Sequence of chain 1.C:
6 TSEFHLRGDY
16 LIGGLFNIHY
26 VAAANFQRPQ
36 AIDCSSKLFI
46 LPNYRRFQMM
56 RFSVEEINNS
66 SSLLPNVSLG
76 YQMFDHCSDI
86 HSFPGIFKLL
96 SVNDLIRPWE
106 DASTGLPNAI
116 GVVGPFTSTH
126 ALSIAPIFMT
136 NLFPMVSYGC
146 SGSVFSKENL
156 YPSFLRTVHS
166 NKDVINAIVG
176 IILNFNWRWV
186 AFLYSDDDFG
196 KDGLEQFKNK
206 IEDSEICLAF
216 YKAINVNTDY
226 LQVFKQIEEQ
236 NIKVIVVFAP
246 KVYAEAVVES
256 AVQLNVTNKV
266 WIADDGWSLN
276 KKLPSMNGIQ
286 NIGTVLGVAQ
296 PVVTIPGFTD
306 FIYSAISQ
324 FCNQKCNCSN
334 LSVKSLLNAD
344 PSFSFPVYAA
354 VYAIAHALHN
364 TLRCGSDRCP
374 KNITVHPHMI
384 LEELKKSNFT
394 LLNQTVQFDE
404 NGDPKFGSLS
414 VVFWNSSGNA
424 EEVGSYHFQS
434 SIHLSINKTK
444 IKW

A protein and the small-molecule ligand that binds it are described below.
Small molecule (SMILES): CC(=O)N[C@@H]1[C@@H](O)[C@H](O)[C@@H](CO)O[C@H]1O

Binding-site contacts:
Ligand atom O7 contacts residue ASN330 of chain 1.C at 4.2 Å.
Ligand atom C7 contacts residue SER40 of chain 1.C at 4.5 Å.
Ligand atom O7 contacts residue LYS328 of chain 1.C at 3.1 Å (salt-bridge).
Ligand atom C8 contacts residue ASP38 of chain 1.C at 4.3 Å.
Ligand atom C4 contacts residue ASN330 of chain 1.C at 4.2 Å.
Ligand atom C5 contacts residue ASN330 of chain 1.C at 3.7 Å.
Ligand atom C6 contacts residue SER41 of chain 1.C at 3.8 Å.
Ligand atom C3 contacts residue ASN330 of chain 1.C at 3.8 Å.
Ligand atom C2 contacts residue ASN330 of chain 1.C at 2.5 Å.
Ligand atom O5 contacts residue ASN330 of chain 1.C at 2.4 Å (h-bond).
Ligand atom O6 contacts residue SER41 of chain 1.C at 4.2 Å.
Ligand atom C7 contacts residue LYS328 of chain 1.C at 3.8 Å.
Ligand atom O5 contacts residue SER40 of chain 1.C at 3.8 Å.
Ligand atom C1 contacts residue SER40 of chain 1.C at 3.9 Å.
Ligand atom C8 contacts residue LYS328 of chain 1.C at 3.5 Å.
Ligand atom C7 contacts residue ASN330 of chain 1.C at 3.4 Å.
Ligand atom O5 contacts residue SER41 of chain 1.C at 4.1 Å.
Ligand atom C1 contacts residue ASN330 of chain 1.C at 1.4 Å.
Ligand atom C8 contacts residue ASN330 of chain 1.C at 3.5 Å.
Ligand atom C8 contacts residue SER40 of chain 1.C at 3.3 Å.
Ligand atom N2 contacts residue ASN330 of chain 1.C at 2.9 Å (h-bond).
Ligand atom C8 contacts residue SER41 of chain 1.C at 4.4 Å.